A small-molecule ligand and the protein it binds are described below.
Small molecule (SMILES): CC(=O)N[C@@H]1[C@@H](O)[C@H](O)[C@@H](CO)O[C@H]1O

Binding-site contacts:
Ligand atom C8 contacts residue PHE13 of chain 1.C at 3.9 Å (hydrophobic).
Ligand atom C8 contacts residue PHE9 of chain 1.C at 4.1 Å (hydrophobic).
Ligand atom C7 contacts residue PHE13 of chain 1.C at 4.0 Å (hydrophobic).
Ligand atom C8 contacts residue VAL38 of chain 1.C at 4.1 Å (hydrophobic).
Ligand atom C7 contacts residue ASN14 of chain 1.C at 3.4 Å.
Ligand atom O7 contacts residue GLY10 of chain 1.C at 3.1 Å (h-bond).
Ligand atom C5 contacts residue ASN14 of chain 1.C at 3.6 Å.
Ligand atom O3 contacts residue VAL38 of chain 1.C at 3.8 Å.
Ligand atom C1 contacts residue ASN14 of chain 1.C at 1.4 Å.
Ligand atom C7 contacts residue GLY10 of chain 1.C at 4.0 Å.
Ligand atom O7 contacts residue ASN14 of chain 1.C at 3.1 Å (h-bond).
Ligand atom O5 contacts residue ASN14 of chain 1.C at 2.4 Å (h-bond).
Ligand atom C8 contacts residue GLY10 of chain 1.C at 4.0 Å.
Ligand atom C2 contacts residue ASN14 of chain 1.C at 2.5 Å.
Ligand atom C3 contacts residue ASN14 of chain 1.C at 3.8 Å.
Ligand atom O7 contacts residue PHE13 of chain 1.C at 4.4 Å.
Ligand atom C4 contacts residue ASN14 of chain 1.C at 4.2 Å.
Ligand atom N2 contacts residue ASN14 of chain 1.C at 3.0 Å (h-bond).
Ligand atom N2 contacts residue PHE13 of chain 1.C at 4.1 Å.

Sequence of chain 1.C:
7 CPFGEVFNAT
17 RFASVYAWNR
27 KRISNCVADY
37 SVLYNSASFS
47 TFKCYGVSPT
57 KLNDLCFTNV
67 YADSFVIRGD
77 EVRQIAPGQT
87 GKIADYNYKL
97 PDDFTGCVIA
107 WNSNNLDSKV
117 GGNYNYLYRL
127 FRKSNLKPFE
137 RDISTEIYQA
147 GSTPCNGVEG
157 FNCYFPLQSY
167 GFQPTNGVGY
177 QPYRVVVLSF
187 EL